This small molecule binds to this protein.
Small molecule (SMILES): CN(C)c1ccc(C(=C2C=CC(=[N+](C)C)C=C2)c2ccccc2)cc1

Sequence of chain 1.A:
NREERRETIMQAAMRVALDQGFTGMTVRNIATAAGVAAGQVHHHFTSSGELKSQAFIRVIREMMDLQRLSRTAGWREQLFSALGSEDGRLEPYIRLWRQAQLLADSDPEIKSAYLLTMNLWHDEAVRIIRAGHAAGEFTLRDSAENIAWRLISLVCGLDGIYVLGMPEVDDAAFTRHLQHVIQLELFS

Binding-site contacts:
Ligand atom C23 contacts residue CYS160 of chain 1.A at 3.3 Å (hydrophobic).
Ligand atom C11 contacts residue ASP163 of chain 1.A at 3.9 Å.
Ligand atom C23 contacts residue TYR118 of chain 1.A at 3.7 Å (hydrophobic).
Ligand atom C13 contacts residue ILE98 of chain 1.A at 4.0 Å (hydrophobic).
Ligand atom C6 contacts residue ALA86 of chain 1.A at 3.9 Å (hydrophobic).
Ligand atom C5 contacts residue LEU87 of chain 1.A at 3.3 Å (hydrophobic).
Ligand atom C6 contacts residue TRP125 of chain 1.A at 3.6 Å (hydrophobic).
Ligand atom C19 contacts residue PHE178 of chain 1.A at 3.8 Å (hydrophobic).
Ligand atom C22 contacts residue ARG102 of chain 1.A at 3.5 Å.
Ligand atom C15 contacts residue ILE98 of chain 1.A at 3.6 Å (hydrophobic).
Ligand atom C25 contacts residue GLU90 of chain 1.A at 3.6 Å.
Ligand atom N3 contacts residue PHE178 of chain 1.A at 3.8 Å.
Ligand atom C15 contacts residue ASP163 of chain 1.A at 3.7 Å.
Ligand atom C5 contacts residue ALA86 of chain 1.A at 3.9 Å (hydrophobic).
Ligand atom C2 contacts residue MET67 of chain 1.A at 3.9 Å (hydrophobic).
Ligand atom C6 contacts residue LEU87 of chain 1.A at 3.0 Å (hydrophobic).
Ligand atom C16 contacts residue ASP163 of chain 1.A at 3.7 Å.
Ligand atom C24 contacts residue TYR166 of chain 1.A at 3.4 Å (hydrophobic).
Ligand atom C18 contacts residue PHE178 of chain 1.A at 3.3 Å (hydrophobic).
Ligand atom C19 contacts residue LEU87 of chain 1.A at 3.9 Å (hydrophobic).
Ligand atom C12 contacts residue TRP101 of chain 1.A at 3.5 Å (hydrophobic).
Ligand atom C17 contacts residue PHE178 of chain 1.A at 3.9 Å (hydrophobic).
Ligand atom C2 contacts residue LEU87 of chain 1.A at 3.4 Å (hydrophobic).
Ligand atom C25 contacts residue PHE178 of chain 1.A at 3.7 Å (hydrophobic).
Ligand atom C3 contacts residue MET67 of chain 1.A at 3.6 Å (hydrophobic).
Ligand atom C7 contacts residue LEU87 of chain 1.A at 3.0 Å (hydrophobic).
Ligand atom C18 contacts residue GLY88 of chain 1.A at 4.0 Å.
Ligand atom C19 contacts residue GLY88 of chain 1.A at 3.7 Å.
Ligand atom C4 contacts residue LEU87 of chain 1.A at 3.6 Å (hydrophobic).
Ligand atom C4 contacts residue MET67 of chain 1.A at 3.4 Å (hydrophobic).
Ligand atom C4 contacts residue SER89 of chain 1.A at 3.8 Å.
Ligand atom C10 contacts residue ASP163 of chain 1.A at 3.4 Å.
Ligand atom C3 contacts residue LEU87 of chain 1.A at 3.6 Å (hydrophobic).
Ligand atom C7 contacts residue TRP125 of chain 1.A at 3.5 Å (hydrophobic).
Ligand atom C5 contacts residue MET67 of chain 1.A at 3.5 Å (hydrophobic).
Ligand atom C9 contacts residue ASP163 of chain 1.A at 3.7 Å.
Ligand atom C22 contacts residue TRP101 of chain 1.A at 3.6 Å (hydrophobic).
Ligand atom C6 contacts residue MET67 of chain 1.A at 3.8 Å (hydrophobic).
Ligand atom C13 contacts residue TRP101 of chain 1.A at 3.6 Å (hydrophobic).
Ligand atom C9 contacts residue VAL159 of chain 1.A at 3.7 Å (hydrophobic).